The small molecule below binds the protein below.
Small molecule (SMILES): Nc1nc(=O)c2ncn([C@@H]3O[C@H](CO)[C@@H](O)[C@H]3OP(=O)(O)OC[C@H]3O[C@@H](n4cnc5c(N)ncnc54)[C@H](O)[C@@H]3OP(=O)(O)O)c2[nH]1

Binding-site contacts:
Ligand atom C39 contacts residue ARG217 of chain 1.A at 3.7 Å.
Ligand atom C12 contacts residue SER146 of chain 1.A at 3.7 Å.
Ligand atom C39 contacts residue TYR277 of chain 1.A at 3.6 Å (hydrophobic).
Ligand atom N05 contacts residue THR162 of chain 1.A at 3.9 Å.
Ligand atom C37 contacts residue TYR277 of chain 1.A at 3.8 Å (hydrophobic).
Ligand atom O13 contacts residue SER146 of chain 1.A at 3.7 Å.
Ligand atom O29 contacts residue SER276 of chain 1.A at 3.7 Å.
Ligand atom C31 contacts residue TYR277 of chain 1.A at 3.9 Å (hydrophobic).
Ligand atom N05 contacts residue ASP68 of chain 1.A at 3.3 Å (salt-bridge).
Ligand atom N40 contacts residue TYR277 of chain 1.A at 3.8 Å.
Ligand atom N42 contacts residue TYR277 of chain 1.A at 3.7 Å.
Ligand atom O45 contacts residue SER275 of chain 1.A at 3.6 Å.
Ligand atom O29 contacts residue GLU57 of chain 1.A at 2.8 Å (salt-bridge).
Ligand atom O28 contacts residue SER276 of chain 1.A at 2.1 Å (h-bond).
Ligand atom C43 contacts residue TYR277 of chain 1.A at 3.7 Å (hydrophobic).
Ligand atom N05 contacts residue ALA148 of chain 1.A at 3.6 Å.
Ligand atom C10 contacts residue ARG217 of chain 1.A at 3.7 Å.
Ligand atom C41 contacts residue TYR277 of chain 1.A at 3.7 Å (hydrophobic).
Ligand atom N05 contacts residue ASP160 of chain 1.A at 3.9 Å.
Ligand atom C08 contacts residue PRO147 of chain 1.A at 3.9 Å (hydrophobic).
Ligand atom N36 contacts residue TYR277 of chain 1.A at 3.9 Å.
Ligand atom O30 contacts residue HIS58 of chain 1.A at 4.0 Å.
Ligand atom N03 contacts residue THR162 of chain 1.A at 3.8 Å.
Ligand atom O46 contacts residue SER275 of chain 1.A at 3.1 Å.
Ligand atom N09 contacts residue PRO147 of chain 1.A at 3.9 Å.
Ligand atom O16 contacts residue LYS203 of chain 1.A at 3.3 Å (salt-bridge).
Ligand atom O26 contacts residue SER276 of chain 1.A at 3.9 Å.
Ligand atom P27 contacts residue SER276 of chain 1.A at 3.3 Å.
Ligand atom P21 contacts residue SER275 of chain 1.A at 4.0 Å.
Ligand atom N36 contacts residue ARG217 of chain 1.A at 3.7 Å.
Ligand atom P27 contacts residue GLU57 of chain 1.A at 3.6 Å.
Ligand atom C04 contacts residue ALA148 of chain 1.A at 4.0 Å (hydrophobic).
Ligand atom N38 contacts residue ARG217 of chain 1.A at 3.3 Å (salt-bridge).
Ligand atom O30 contacts residue GLU57 of chain 1.A at 3.5 Å (salt-bridge).
Ligand atom C35 contacts residue TYR277 of chain 1.A at 3.8 Å (hydrophobic).
Ligand atom N38 contacts residue TYR277 of chain 1.A at 3.7 Å.
Ligand atom N09 contacts residue ARG217 of chain 1.A at 2.8 Å (salt-bridge).
Ligand atom C08 contacts residue ARG217 of chain 1.A at 3.8 Å.
Ligand atom O01 contacts residue ARG217 of chain 1.A at 3.5 Å (salt-bridge).
Ligand atom C37 contacts residue ARG217 of chain 1.A at 3.3 Å.

Sequence of chain 1.A:
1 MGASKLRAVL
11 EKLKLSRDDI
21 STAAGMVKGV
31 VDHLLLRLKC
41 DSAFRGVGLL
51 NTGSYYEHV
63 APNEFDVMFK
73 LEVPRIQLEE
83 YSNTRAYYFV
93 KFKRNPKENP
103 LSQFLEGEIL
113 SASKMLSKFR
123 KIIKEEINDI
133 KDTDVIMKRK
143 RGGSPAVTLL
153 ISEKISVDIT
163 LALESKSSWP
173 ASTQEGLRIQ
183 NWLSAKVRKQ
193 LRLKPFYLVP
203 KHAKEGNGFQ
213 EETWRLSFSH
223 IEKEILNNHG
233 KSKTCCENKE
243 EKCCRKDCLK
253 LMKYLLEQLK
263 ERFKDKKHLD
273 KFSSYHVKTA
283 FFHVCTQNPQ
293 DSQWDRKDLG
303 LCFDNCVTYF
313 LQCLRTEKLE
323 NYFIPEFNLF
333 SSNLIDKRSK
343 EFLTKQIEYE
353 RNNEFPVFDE